This protein binds this small molecule.
Small molecule (SMILES): O=C[C@H](O)CO

Binding-site contacts:
Ligand atom O1 contacts residue VAL147 of chain 1.A at 4.0 Å.
Ligand atom C1 contacts residue ASN151 of chain 1.A at 3.2 Å.
Ligand atom O2 contacts residue ASN151 of chain 1.A at 3.7 Å.
Ligand atom O3 contacts residue ASN123 of chain 1.A at 3.7 Å.
Ligand atom O1 contacts residue ASN151 of chain 1.A at 3.0 Å (h-bond).
Ligand atom C1 contacts residue GLN148 of chain 1.A at 3.9 Å.
Ligand atom O1 contacts residue GLN148 of chain 1.A at 3.7 Å.
Ligand atom O3 contacts residue GLN148 of chain 1.A at 3.9 Å.
Ligand atom C3 contacts residue ASN123 of chain 1.A at 4.0 Å.
Ligand atom C2 contacts residue GLN148 of chain 1.A at 4.5 Å.
Ligand atom C3 contacts residue GLN148 of chain 1.A at 4.0 Å.
Ligand atom C2 contacts residue ASN151 of chain 1.A at 4.5 Å.

Sequence of chain 1.A:
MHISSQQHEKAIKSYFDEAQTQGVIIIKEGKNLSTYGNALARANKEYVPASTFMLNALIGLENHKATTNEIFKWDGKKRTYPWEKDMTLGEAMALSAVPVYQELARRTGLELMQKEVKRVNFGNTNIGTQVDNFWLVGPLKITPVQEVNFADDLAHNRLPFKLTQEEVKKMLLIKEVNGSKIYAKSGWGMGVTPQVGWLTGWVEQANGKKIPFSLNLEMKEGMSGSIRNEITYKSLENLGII